The small molecule below binds the protein below.
Small molecule (SMILES): COc1ccc(OC)c(CCC(=O)Nc2cc(-c3c(-c4ccc(F)cc4)nc(/N=N/c4ccc(F)cc4)n3C)ccn2)c1

Binding-site contacts:
Ligand atom F40 contacts residue VAL107 of chain 1.A at 3.1 Å.
Ligand atom C38 contacts residue LEU106 of chain 1.A at 3.5 Å (hydrophobic).
Ligand atom C04 contacts residue GLY112 of chain 1.A at 3.6 Å.
Ligand atom C24 contacts residue PHE171 of chain 1.A at 3.6 Å (hydrophobic).
Ligand atom F40 contacts residue THR108 of chain 1.A at 3.4 Å.
Ligand atom C19 contacts residue MET111 of chain 1.A at 3.3 Å (hydrophobic).
Ligand atom N20 contacts residue ALA53 of chain 1.A at 3.5 Å.
Ligand atom C09 contacts residue ALA174 of chain 1.A at 3.6 Å (hydrophobic).
Ligand atom O02 contacts residue GLY112 of chain 1.A at 3.0 Å (h-bond).
Ligand atom C12 contacts residue MET111 of chain 1.A at 3.5 Å (hydrophobic).
Ligand atom C11 contacts residue MET111 of chain 1.A at 3.3 Å (hydrophobic).
Ligand atom C38 contacts residue THR108 of chain 1.A at 3.5 Å.
Ligand atom O13 contacts residue ALA174 of chain 1.A at 3.5 Å.
Ligand atom C28 contacts residue TYR37 of chain 1.A at 3.6 Å (hydrophobic).
Ligand atom C43 contacts residue ALA174 of chain 1.A at 3.3 Å (hydrophobic).
Ligand atom C10 contacts residue ALA174 of chain 1.A at 3.6 Å (hydrophobic).
Ligand atom C21 contacts residue PHE171 of chain 1.A at 3.3 Å (hydrophobic).
Ligand atom N34 contacts residue PHE171 of chain 1.A at 3.2 Å.
Ligand atom N20 contacts residue MET111 of chain 1.A at 3.1 Å (h-bond).
Ligand atom C35 contacts residue PHE171 of chain 1.A at 3.6 Å (hydrophobic).
Ligand atom F40 contacts residue LEU106 of chain 1.A at 3.1 Å.
Ligand atom C03 contacts residue GLY112 of chain 1.A at 3.3 Å.
Ligand atom C35 contacts residue GLY172 of chain 1.A at 3.5 Å.
Ligand atom N14 contacts residue MET111 of chain 1.A at 2.9 Å (h-bond).
Ligand atom C42 contacts residue PHE171 of chain 1.A at 3.7 Å (hydrophobic).
Ligand atom C22 contacts residue PHE171 of chain 1.A at 3.5 Å (hydrophobic).
Ligand atom N26 contacts residue LYS55 of chain 1.A at 3.7 Å.
Ligand atom C38 contacts residue ALA53 of chain 1.A at 3.5 Å (hydrophobic).
Ligand atom N23 contacts residue LYS55 of chain 1.A at 3.1 Å (salt-bridge).
Ligand atom C37 contacts residue LYS55 of chain 1.A at 3.7 Å.
Ligand atom C18 contacts residue MET111 of chain 1.A at 3.7 Å (hydrophobic).
Ligand atom C19 contacts residue ALA53 of chain 1.A at 3.3 Å (hydrophobic).
Ligand atom C01 contacts residue ALA174 of chain 1.A at 3.7 Å (hydrophobic).
Ligand atom C18 contacts residue ALA53 of chain 1.A at 3.7 Å (hydrophobic).
Ligand atom C17 contacts residue PHE171 of chain 1.A at 3.7 Å (hydrophobic).
Ligand atom C42 contacts residue LYS55 of chain 1.A at 3.5 Å.
Ligand atom C39 contacts residue THR108 of chain 1.A at 3.5 Å.
Ligand atom C33 contacts residue PHE171 of chain 1.A at 3.6 Å (hydrophobic).
Ligand atom C19 contacts residue HIS109 of chain 1.A at 3.3 Å.
Ligand atom C01 contacts residue ASN117 of chain 1.A at 3.7 Å.

Sequence of chain 1.A:
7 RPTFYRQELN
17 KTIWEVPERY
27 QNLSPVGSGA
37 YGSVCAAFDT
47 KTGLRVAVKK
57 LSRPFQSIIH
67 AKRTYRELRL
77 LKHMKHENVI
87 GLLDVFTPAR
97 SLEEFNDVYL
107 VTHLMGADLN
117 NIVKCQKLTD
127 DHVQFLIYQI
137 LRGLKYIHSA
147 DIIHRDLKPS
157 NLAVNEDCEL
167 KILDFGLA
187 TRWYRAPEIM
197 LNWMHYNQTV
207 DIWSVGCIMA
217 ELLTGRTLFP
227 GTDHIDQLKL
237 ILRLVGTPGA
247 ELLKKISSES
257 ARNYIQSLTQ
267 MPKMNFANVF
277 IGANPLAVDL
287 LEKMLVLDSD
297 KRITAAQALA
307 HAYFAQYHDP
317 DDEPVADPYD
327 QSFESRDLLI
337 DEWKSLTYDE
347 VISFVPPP